This protein binds this small molecule.
Small molecule (SMILES): CC(=O)N[C@H]1[C@H](O[C@H]2[C@H](O)[C@@H](NC(C)=O)CO[C@@H]2CO)O[C@H](CO)[C@@H](O[C@@H]2O[C@H](CO[C@H]3O[C@H](CO)[C@@H](O)[C@H](O)[C@@H]3O[C@@H]3O[C@H](CO)[C@@H](O[C@@H]4O[C@H](CO)[C@H](O)[C@H](O)[C@H]4O)[C@H](O)[C@H]3NC(C)=O)[C@@H](O)[C@H](O[C@H]3O[C@H](CO)[C@@H](O)[C@H](O)[C@@H]3O[C@@H]3O[C@H](CO)[C@@H](O)[C@H](O)[C@H]3NC(C)=O)[C@@H]2O)[C@@H]1O

Binding-site contacts:
Ligand atom C2 contacts residue ASN64 of chain 1.A at 2.5 Å.
Ligand atom O3 contacts residue GLU25 of chain 1.A at 2.9 Å (salt-bridge).
Ligand atom O7 contacts residue ASN64 of chain 1.A at 3.4 Å (h-bond).
Ligand atom O5 contacts residue ASN64 of chain 1.A at 2.5 Å (h-bond).
Ligand atom C6 contacts residue GLN62 of chain 1.A at 3.5 Å.
Ligand atom O4 contacts residue LYS13 of chain 1.A at 3.0 Å.
Ligand atom O5 contacts residue PHE8 of chain 1.A at 3.5 Å.
Ligand atom C1 contacts residue ASN64 of chain 1.A at 1.5 Å.
Ligand atom C2 contacts residue THR27 of chain 1.A at 3.4 Å.
Ligand atom C8 contacts residue ARG68 of chain 1.A at 3.6 Å.
Ligand atom C3 contacts residue PHE8 of chain 1.A at 3.5 Å (hydrophobic).
Ligand atom C8 contacts residue ASP32 of chain 1.A at 3.6 Å.
Ligand atom O7 contacts residue TYR63 of chain 1.A at 2.8 Å (h-bond).
Ligand atom O2 contacts residue PRO11 of chain 1.A at 3.3 Å (h-bond).
Ligand atom O7 contacts residue ARG68 of chain 1.A at 3.1 Å (salt-bridge).
Ligand atom O2 contacts residue THR27 of chain 1.A at 2.5 Å (h-bond).
Ligand atom C2 contacts residue PHE8 of chain 1.A at 3.6 Å (hydrophobic).
Ligand atom O3 contacts residue ASP32 of chain 1.A at 3.6 Å (salt-bridge).
Ligand atom C1 contacts residue THR27 of chain 1.A at 3.6 Å.
Ligand atom O5 contacts residue TYR63 of chain 1.A at 3.0 Å.
Ligand atom C3 contacts residue ASP32 of chain 1.A at 3.2 Å.
Ligand atom C6 contacts residue THR27 of chain 1.A at 3.4 Å.
Ligand atom O2 contacts residue GLU25 of chain 1.A at 3.5 Å (salt-bridge).
Ligand atom O3 contacts residue PRO12 of chain 1.A at 3.4 Å.
Ligand atom C2 contacts residue ASP32 of chain 1.A at 3.5 Å.
Ligand atom C3 contacts residue GLU25 of chain 1.A at 3.6 Å.
Ligand atom O5 contacts residue VAL31 of chain 1.A at 3.5 Å.
Ligand atom O4 contacts residue VAL31 of chain 1.A at 3.2 Å.
Ligand atom C4 contacts residue MAN7 of chain 1.D at 3.6 Å.
Ligand atom C1 contacts residue TYR63 of chain 1.A at 3.4 Å (hydrophobic).
Ligand atom N2 contacts residue ASP32 of chain 1.A at 2.9 Å (salt-bridge).
Ligand atom C2 contacts residue LYS13 of chain 1.A at 3.5 Å.
Ligand atom O4 contacts residue ASP16 of chain 1.A at 3.6 Å.
Ligand atom C6 contacts residue PHE10 of chain 1.A at 3.6 Å (hydrophobic).
Ligand atom N2 contacts residue ASN64 of chain 1.A at 2.8 Å (h-bond).
Ligand atom O4 contacts residue MAN7 of chain 1.D at 2.7 Å (h-bond).
Ligand atom C1 contacts residue PHE8 of chain 1.A at 3.6 Å (hydrophobic).
Ligand atom C2 contacts residue TYR63 of chain 1.A at 3.5 Å (hydrophobic).
Ligand atom C1 contacts residue THR66 of chain 1.A at 3.4 Å.
Ligand atom C7 contacts residue ASN64 of chain 1.A at 3.3 Å.

Sequence of chain 1.A:
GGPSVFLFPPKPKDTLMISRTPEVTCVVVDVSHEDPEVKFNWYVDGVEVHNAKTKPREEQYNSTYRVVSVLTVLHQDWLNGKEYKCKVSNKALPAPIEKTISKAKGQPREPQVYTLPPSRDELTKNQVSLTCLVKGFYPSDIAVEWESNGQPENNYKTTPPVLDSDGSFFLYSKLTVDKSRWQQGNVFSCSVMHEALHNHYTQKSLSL